Sequence of chain 1.Y:
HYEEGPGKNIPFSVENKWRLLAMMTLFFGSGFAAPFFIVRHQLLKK

Sequence of chain 1.Z:
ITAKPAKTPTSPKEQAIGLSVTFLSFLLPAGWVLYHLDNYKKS

This small molecule binds to this protein.
Small molecule (SMILES): CCCCCCCCCCO[C@@H]1O[C@H](CO)[C@@H](O[C@H]2O[C@H](CO)[C@@H](O)[C@H](O)[C@H]2O)[C@H](O)[C@H]1O

Sequence of chain 1.Q:
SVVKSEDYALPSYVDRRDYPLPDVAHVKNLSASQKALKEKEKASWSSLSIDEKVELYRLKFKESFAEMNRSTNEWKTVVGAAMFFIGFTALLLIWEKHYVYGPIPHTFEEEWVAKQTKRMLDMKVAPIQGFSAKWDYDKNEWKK

Binding-site contacts:
Ligand atom C1 contacts residue TRP32 of chain 1.Z at 3.2 Å (hydrophobic).
Ligand atom O61 contacts residue TRP98 of chain 1.Q at 3.0 Å (h-bond).
Ligand atom C57 contacts residue TYR35 of chain 1.Z at 4.0 Å (hydrophobic).
Ligand atom C40 contacts residue LEU462 of chain 1.N at 4.0 Å (hydrophobic).
Ligand atom C6 contacts residue GLY31 of chain 1.Z at 4.0 Å.
Ligand atom C37 contacts residue LEU34 of chain 1.Z at 3.5 Å (hydrophobic).
Ligand atom C6 contacts residue TRP98 of chain 1.Q at 3.9 Å (hydrophobic).
Ligand atom C28 contacts residue LEU27 of chain 1.Z at 3.8 Å (hydrophobic).
Ligand atom C43 contacts residue PHE37 of chain 1.Y at 4.0 Å (hydrophobic).
Ligand atom C2 contacts residue GLY31 of chain 1.Z at 4.0 Å.
Ligand atom O1 contacts residue TYR35 of chain 1.Z at 3.4 Å.
Ligand atom O3 contacts residue HIS36 of chain 1.Z at 3.2 Å.
Ligand atom C10 contacts residue TYR35 of chain 1.Z at 3.8 Å (hydrophobic).
Ligand atom C4 contacts residue TYR35 of chain 1.Z at 4.0 Å (hydrophobic).
Ligand atom C37 contacts residue PHE459 of chain 1.N at 4.0 Å (hydrophobic).
Ligand atom C3 contacts residue TYR35 of chain 1.Z at 3.8 Å (hydrophobic).
Ligand atom C2 contacts residue TRP32 of chain 1.Z at 3.6 Å (hydrophobic).
Ligand atom O61 contacts residue TYR102 of chain 1.Q at 3.7 Å.
Ligand atom C18 contacts residue LEU28 of chain 1.Z at 3.9 Å (hydrophobic).
Ligand atom O49 contacts residue LEU28 of chain 1.Z at 3.1 Å (h-bond).
Ligand atom C25 contacts residue TRP98 of chain 1.Q at 3.9 Å (hydrophobic).
Ligand atom C18 contacts residue TRP98 of chain 1.Q at 4.0 Å (hydrophobic).
Ligand atom C19 contacts residue GLY31 of chain 1.Z at 3.9 Å.
Ligand atom C19 contacts residue LEU27 of chain 1.Z at 3.4 Å (hydrophobic).
Ligand atom O55 contacts residue TRP32 of chain 1.Z at 3.2 Å.
Ligand atom C1 contacts residue LEU28 of chain 1.Z at 3.6 Å (hydrophobic).
Ligand atom C28 contacts residue TRP98 of chain 1.Q at 3.6 Å (hydrophobic).
Ligand atom C9 contacts residue TYR35 of chain 1.Z at 4.0 Å (hydrophobic).
Ligand atom O16 contacts residue LEU28 of chain 1.Z at 3.4 Å.
Ligand atom O5 contacts residue TRP98 of chain 1.Q at 3.5 Å.
Ligand atom C43 contacts residue PHE459 of chain 1.N at 3.7 Å (hydrophobic).
Ligand atom O6 contacts residue TYR35 of chain 1.Z at 3.7 Å.
Ligand atom O6 contacts residue TYR102 of chain 1.Q at 4.0 Å.
Ligand atom C28 contacts residue GLY31 of chain 1.Z at 4.0 Å.
Ligand atom C43 contacts residue LEU35 of chain 1.N at 3.8 Å (hydrophobic).
Ligand atom C1 contacts residue GLY31 of chain 1.Z at 3.4 Å.
Ligand atom C22 contacts residue TRP98 of chain 1.Q at 3.4 Å (hydrophobic).
Ligand atom O3 contacts residue TYR35 of chain 1.Z at 4.0 Å.
Ligand atom C4 contacts residue TRP98 of chain 1.Q at 4.0 Å (hydrophobic).
Ligand atom O49 contacts residue TRP32 of chain 1.Z at 3.7 Å.

Sequence of chain 1.N:
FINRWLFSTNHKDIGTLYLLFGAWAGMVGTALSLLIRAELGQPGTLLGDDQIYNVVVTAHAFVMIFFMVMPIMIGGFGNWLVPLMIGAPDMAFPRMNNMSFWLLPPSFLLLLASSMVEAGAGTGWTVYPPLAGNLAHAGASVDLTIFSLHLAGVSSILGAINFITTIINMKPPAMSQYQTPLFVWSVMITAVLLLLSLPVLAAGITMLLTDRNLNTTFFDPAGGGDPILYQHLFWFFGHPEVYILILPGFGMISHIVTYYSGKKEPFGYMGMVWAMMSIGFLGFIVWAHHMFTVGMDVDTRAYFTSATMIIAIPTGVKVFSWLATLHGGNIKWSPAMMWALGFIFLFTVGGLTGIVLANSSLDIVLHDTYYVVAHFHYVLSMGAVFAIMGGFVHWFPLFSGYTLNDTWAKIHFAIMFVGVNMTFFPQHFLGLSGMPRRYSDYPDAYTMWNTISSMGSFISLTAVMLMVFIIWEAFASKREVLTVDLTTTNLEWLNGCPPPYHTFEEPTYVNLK